Binding-site contacts:
Ligand atom O5 contacts residue THR206 of chain 1.C at 4.1 Å.
Ligand atom O7 contacts residue PRO208 of chain 1.C at 4.5 Å.
Ligand atom C1 contacts residue ASN204 of chain 1.C at 1.5 Å.
Ligand atom C3 contacts residue ASN204 of chain 1.C at 3.8 Å.
Ligand atom O7 contacts residue ASN204 of chain 1.C at 4.5 Å.
Ligand atom C6 contacts residue THR206 of chain 1.C at 4.0 Å.
Ligand atom C4 contacts residue ASN204 of chain 1.C at 4.2 Å.
Ligand atom C2 contacts residue THR206 of chain 1.C at 4.0 Å.
Ligand atom O7 contacts residue THR206 of chain 1.C at 4.5 Å.
Ligand atom C7 contacts residue ASN204 of chain 1.C at 3.9 Å.
Ligand atom C5 contacts residue ASN204 of chain 1.C at 3.7 Å.
Ligand atom N2 contacts residue ASN204 of chain 1.C at 2.8 Å (h-bond).
Ligand atom C4 contacts residue THR206 of chain 1.C at 4.3 Å.
Ligand atom C2 contacts residue ASN204 of chain 1.C at 2.5 Å.
Ligand atom O5 contacts residue ASN204 of chain 1.C at 2.4 Å (h-bond).
Ligand atom C1 contacts residue THR206 of chain 1.C at 4.5 Å.

Sequence of chain 1.C:
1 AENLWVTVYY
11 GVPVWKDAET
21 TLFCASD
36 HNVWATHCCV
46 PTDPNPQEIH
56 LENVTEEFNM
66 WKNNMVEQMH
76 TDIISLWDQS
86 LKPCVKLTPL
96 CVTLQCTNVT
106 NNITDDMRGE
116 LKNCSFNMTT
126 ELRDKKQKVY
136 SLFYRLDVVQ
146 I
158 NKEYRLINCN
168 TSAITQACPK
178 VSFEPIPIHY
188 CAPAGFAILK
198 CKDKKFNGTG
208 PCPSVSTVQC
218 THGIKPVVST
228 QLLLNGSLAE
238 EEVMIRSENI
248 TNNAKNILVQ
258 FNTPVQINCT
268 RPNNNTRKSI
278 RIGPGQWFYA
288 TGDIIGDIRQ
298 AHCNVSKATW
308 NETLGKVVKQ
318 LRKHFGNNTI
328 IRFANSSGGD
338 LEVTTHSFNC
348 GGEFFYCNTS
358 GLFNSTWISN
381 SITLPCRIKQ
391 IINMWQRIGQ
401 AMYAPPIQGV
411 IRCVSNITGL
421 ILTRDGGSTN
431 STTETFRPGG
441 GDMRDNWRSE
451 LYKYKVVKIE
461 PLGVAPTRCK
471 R

This small molecule binds to this protein.
Small molecule (SMILES): CC(=O)N[C@@H]1[C@@H](O)[C@H](O)[C@@H](CO)O[C@H]1O